This small molecule binds to this protein.
Small molecule (SMILES): CC(C)C[C@H](NC(=O)CN)C(=O)N[C@H](C(=O)N[C@H](C(=O)NCC(=O)N[C@@H](CO)C(=O)N[C@@H](CC(C)C)C(=O)N[C@@H](CCCN=C(N)N)C(=O)NCC=O)C(C)C)[C@@H](C)O

Sequence of chain 49.C:
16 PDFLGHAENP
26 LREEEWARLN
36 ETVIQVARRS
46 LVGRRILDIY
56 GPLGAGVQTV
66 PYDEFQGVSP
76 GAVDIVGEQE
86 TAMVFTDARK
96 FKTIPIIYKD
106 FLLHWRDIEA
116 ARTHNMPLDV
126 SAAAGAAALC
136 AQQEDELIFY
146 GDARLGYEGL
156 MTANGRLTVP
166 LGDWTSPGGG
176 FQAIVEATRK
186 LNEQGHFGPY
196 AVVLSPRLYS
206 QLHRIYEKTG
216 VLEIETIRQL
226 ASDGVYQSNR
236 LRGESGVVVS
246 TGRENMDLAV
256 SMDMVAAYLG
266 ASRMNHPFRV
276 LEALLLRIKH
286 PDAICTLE

Binding-site contacts:
Ligand atom NE contacts residue ASP53 of chain 49.C at 3.6 Å (salt-bridge).
Ligand atom N contacts residue ASP258 of chain 49.C at 2.9 Å (salt-bridge).
Ligand atom CB contacts residue ARG49 of chain 49.C at 3.7 Å.
Ligand atom CB contacts residue MET259 of chain 49.C at 3.5 Å (hydrophobic).
Ligand atom N contacts residue ARG49 of chain 49.C at 3.5 Å (salt-bridge).
Ligand atom C contacts residue ILE54 of chain 49.C at 3.7 Å (hydrophobic).
Ligand atom CZ contacts residue ASP228 of chain 49.C at 3.2 Å.
Ligand atom CA contacts residue ILE54 of chain 49.C at 3.7 Å (hydrophobic).
Ligand atom O contacts residue ARG43 of chain 49.C at 2.9 Å (salt-bridge).
Ligand atom NH2 contacts residue THR246 of chain 49.C at 2.8 Å (h-bond).
Ligand atom OG1 contacts residue ASP258 of chain 49.C at 3.5 Å.
Ligand atom N contacts residue ARG49 of chain 49.C at 3.5 Å (salt-bridge).
Ligand atom CA contacts residue ARG49 of chain 49.C at 3.7 Å.
Ligand atom O contacts residue ILE39 of chain 49.C at 3.5 Å.
Ligand atom CB contacts residue ARG49 of chain 49.C at 3.6 Å.
Ligand atom O contacts residue ARG43 of chain 49.C at 3.3 Å (salt-bridge).
Ligand atom NH1 contacts residue ASP228 of chain 49.C at 3.2 Å (salt-bridge).
Ligand atom CG2 contacts residue MET259 of chain 49.C at 3.7 Å (hydrophobic).
Ligand atom C contacts residue ASP258 of chain 49.C at 3.7 Å.
Ligand atom N contacts residue ARG49 of chain 49.C at 3.7 Å.
Ligand atom CB contacts residue ASP258 of chain 49.C at 3.7 Å.
Ligand atom C contacts residue ILE39 of chain 49.C at 3.6 Å (hydrophobic).
Ligand atom CG2 contacts residue ALA42 of chain 49.C at 3.7 Å (hydrophobic).
Ligand atom CA contacts residue ASP258 of chain 49.C at 3.3 Å.
Ligand atom N contacts residue ASP258 of chain 49.C at 3.3 Å (salt-bridge).
Ligand atom NH2 contacts residue ASP228 of chain 49.C at 2.5 Å (salt-bridge).
Ligand atom O contacts residue ARG50 of chain 49.C at 3.7 Å.
Ligand atom NH1 contacts residue THR246 of chain 49.C at 3.5 Å.
Ligand atom NH1 contacts residue ARG50 of chain 49.C at 3.7 Å.
Ligand atom CD2 contacts residue ARG43 of chain 49.C at 3.7 Å.
Ligand atom NH1 contacts residue ILE51 of chain 49.C at 3.5 Å (h-bond).
Ligand atom OG1 contacts residue MET259 of chain 49.C at 2.6 Å (h-bond).
Ligand atom CD1 contacts residue PRO57 of chain 49.C at 3.6 Å (hydrophobic).
Ligand atom N contacts residue ASP258 of chain 49.C at 3.7 Å.
Ligand atom N contacts residue ASP258 of chain 49.C at 3.2 Å (salt-bridge).
Ligand atom CD contacts residue ASP53 of chain 49.C at 3.3 Å.
Ligand atom O contacts residue ARG49 of chain 49.C at 3.0 Å (salt-bridge).
Ligand atom CB contacts residue ILE39 of chain 49.C at 3.7 Å (hydrophobic).
Ligand atom C contacts residue ARG49 of chain 49.C at 3.5 Å.
Ligand atom O contacts residue ILE54 of chain 49.C at 3.4 Å.